Binding-site contacts:
Ligand atom C8 contacts residue ASN280 of chain 1.C at 3.6 Å.
Ligand atom N2 contacts residue ASN280 of chain 1.C at 4.4 Å.
Ligand atom C7 contacts residue ASN282 of chain 1.C at 3.6 Å.
Ligand atom C1 contacts residue ASN282 of chain 1.C at 1.4 Å.
Ligand atom C5 contacts residue ASN282 of chain 1.C at 3.6 Å.
Ligand atom C7 contacts residue ASN280 of chain 1.C at 4.3 Å.
Ligand atom O6 contacts residue LYS558 of chain 1.B at 4.2 Å.
Ligand atom C3 contacts residue ASN282 of chain 1.C at 3.8 Å.
Ligand atom C2 contacts residue ASN282 of chain 1.C at 2.4 Å.
Ligand atom C4 contacts residue ASN282 of chain 1.C at 4.2 Å.
Ligand atom O7 contacts residue ASN282 of chain 1.C at 3.9 Å.
Ligand atom N2 contacts residue ASN282 of chain 1.C at 3.0 Å (h-bond).
Ligand atom O5 contacts residue ASN282 of chain 1.C at 2.3 Å (h-bond).

A small-molecule ligand and the protein it binds are described below.
Small molecule (SMILES): CC(=O)N[C@H]1[C@H](O[C@H]2[C@H](O)[C@@H](NC(C)=O)CO[C@@H]2CO)O[C@H](CO)[C@@H](O)[C@@H]1O

Sequence of chain 1.B:
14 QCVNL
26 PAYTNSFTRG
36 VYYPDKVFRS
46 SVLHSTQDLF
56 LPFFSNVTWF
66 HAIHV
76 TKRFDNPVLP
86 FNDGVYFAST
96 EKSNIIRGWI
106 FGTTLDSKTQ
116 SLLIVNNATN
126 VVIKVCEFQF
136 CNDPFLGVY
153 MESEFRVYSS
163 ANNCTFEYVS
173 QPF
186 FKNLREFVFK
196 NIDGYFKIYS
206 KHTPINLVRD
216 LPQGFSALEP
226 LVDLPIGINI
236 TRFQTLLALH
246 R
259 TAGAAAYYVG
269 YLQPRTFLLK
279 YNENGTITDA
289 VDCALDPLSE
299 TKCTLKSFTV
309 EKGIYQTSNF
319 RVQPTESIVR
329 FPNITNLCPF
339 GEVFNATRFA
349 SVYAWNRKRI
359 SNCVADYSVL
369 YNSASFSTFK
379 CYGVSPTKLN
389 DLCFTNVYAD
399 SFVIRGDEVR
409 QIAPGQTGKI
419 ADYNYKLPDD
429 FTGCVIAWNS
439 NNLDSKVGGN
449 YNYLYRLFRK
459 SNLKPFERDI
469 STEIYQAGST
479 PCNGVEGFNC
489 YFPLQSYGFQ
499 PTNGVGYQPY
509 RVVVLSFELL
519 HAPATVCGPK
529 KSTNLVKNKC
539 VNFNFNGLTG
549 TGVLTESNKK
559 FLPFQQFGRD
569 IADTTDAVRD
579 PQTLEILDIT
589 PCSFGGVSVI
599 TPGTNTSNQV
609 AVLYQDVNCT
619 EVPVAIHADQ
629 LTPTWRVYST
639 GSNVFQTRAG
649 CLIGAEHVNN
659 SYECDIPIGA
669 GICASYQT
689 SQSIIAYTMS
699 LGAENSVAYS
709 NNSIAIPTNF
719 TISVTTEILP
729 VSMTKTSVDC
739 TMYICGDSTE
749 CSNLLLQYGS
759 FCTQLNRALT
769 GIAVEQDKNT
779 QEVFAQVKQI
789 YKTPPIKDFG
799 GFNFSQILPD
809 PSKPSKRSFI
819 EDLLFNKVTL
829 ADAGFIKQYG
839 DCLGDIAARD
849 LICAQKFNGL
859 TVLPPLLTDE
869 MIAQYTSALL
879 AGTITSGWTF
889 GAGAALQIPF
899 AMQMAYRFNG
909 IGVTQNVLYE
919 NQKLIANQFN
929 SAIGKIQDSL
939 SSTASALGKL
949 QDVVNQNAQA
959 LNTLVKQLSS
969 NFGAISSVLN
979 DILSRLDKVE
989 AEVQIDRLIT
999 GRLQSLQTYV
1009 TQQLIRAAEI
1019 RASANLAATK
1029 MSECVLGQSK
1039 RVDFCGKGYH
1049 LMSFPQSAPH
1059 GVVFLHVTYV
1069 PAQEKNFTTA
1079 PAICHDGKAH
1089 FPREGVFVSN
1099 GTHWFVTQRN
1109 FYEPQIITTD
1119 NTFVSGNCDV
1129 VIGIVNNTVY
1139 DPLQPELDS

Sequence of chain 1.C:
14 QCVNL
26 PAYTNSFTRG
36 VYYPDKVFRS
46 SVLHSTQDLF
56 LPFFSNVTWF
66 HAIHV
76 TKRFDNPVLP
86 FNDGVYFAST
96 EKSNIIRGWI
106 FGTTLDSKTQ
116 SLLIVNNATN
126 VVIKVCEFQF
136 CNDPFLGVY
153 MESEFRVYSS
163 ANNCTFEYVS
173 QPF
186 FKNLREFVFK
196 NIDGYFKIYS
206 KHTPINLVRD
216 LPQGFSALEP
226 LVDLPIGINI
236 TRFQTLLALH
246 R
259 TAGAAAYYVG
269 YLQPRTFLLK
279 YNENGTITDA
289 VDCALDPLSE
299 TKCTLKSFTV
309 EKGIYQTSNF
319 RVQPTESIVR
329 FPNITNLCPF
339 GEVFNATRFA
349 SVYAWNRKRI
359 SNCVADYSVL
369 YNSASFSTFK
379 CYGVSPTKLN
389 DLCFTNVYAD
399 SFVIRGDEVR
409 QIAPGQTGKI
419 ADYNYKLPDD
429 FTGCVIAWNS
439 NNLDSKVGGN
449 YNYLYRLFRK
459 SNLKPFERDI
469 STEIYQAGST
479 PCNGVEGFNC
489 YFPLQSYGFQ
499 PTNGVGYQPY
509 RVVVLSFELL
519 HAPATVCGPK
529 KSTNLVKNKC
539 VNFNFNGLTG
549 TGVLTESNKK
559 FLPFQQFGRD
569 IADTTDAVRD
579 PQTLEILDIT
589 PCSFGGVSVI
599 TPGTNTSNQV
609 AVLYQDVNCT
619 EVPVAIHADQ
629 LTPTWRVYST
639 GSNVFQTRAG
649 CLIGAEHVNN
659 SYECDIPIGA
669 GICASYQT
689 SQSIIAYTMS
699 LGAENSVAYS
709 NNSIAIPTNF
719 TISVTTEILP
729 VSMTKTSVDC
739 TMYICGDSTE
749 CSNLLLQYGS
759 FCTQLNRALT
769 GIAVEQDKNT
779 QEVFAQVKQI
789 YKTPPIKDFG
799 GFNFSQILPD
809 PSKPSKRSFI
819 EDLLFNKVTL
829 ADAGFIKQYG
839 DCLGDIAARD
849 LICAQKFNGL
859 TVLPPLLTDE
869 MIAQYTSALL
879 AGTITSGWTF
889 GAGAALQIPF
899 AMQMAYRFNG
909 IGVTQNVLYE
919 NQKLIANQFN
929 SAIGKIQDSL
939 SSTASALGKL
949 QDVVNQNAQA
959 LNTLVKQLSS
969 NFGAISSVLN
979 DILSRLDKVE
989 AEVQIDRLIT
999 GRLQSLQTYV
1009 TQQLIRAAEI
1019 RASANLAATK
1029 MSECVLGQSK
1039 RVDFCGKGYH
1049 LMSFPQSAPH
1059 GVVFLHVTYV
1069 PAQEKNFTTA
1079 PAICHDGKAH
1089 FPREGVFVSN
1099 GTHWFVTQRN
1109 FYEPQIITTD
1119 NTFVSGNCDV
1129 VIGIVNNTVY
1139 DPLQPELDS